Sequence of chain 1.B:
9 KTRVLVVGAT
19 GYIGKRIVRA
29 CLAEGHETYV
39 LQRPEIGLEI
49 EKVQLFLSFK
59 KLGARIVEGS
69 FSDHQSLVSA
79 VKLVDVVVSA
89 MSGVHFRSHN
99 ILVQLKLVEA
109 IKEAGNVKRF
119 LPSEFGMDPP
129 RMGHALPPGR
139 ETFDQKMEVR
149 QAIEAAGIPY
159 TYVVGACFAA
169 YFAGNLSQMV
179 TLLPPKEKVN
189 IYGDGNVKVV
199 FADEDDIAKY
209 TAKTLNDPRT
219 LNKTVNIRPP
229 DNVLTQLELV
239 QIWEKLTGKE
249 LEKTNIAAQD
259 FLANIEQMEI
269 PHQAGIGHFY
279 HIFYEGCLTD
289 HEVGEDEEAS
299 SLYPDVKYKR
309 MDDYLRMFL

Sequence of chain 1.A:
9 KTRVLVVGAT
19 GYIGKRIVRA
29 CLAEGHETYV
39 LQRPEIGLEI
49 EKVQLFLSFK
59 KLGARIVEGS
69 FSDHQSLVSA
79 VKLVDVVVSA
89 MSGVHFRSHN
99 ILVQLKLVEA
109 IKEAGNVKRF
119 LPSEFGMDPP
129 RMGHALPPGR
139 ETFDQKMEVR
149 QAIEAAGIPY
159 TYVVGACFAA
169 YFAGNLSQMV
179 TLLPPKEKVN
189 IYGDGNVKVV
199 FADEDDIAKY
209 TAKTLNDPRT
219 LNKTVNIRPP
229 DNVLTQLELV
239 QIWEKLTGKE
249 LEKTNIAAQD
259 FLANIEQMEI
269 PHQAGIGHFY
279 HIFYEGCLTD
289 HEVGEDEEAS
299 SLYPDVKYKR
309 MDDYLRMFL

Binding-site contacts:
Ligand atom C24 contacts residue MET177 of chain 1.A at 3.2 Å (hydrophobic).
Ligand atom O03 contacts residue NDP1 of chain 1.F at 3.5 Å (h-bond).
Ligand atom O04 contacts residue MET177 of chain 1.A at 2.8 Å (h-bond).
Ligand atom C09 contacts residue PHE170 of chain 1.A at 3.7 Å (hydrophobic).
Ligand atom C19 contacts residue MET125 of chain 1.A at 3.7 Å (hydrophobic).
Ligand atom C26 contacts residue LEU180 of chain 1.A at 3.1 Å (hydrophobic).
Ligand atom C17 contacts residue NDP1 of chain 1.F at 3.9 Å.
Ligand atom O03 contacts residue GLY124 of chain 1.A at 3.5 Å.
Ligand atom C14 contacts residue MET177 of chain 1.A at 3.3 Å (hydrophobic).
Ligand atom C26 contacts residue TYR169 of chain 1.A at 3.7 Å (hydrophobic).
Ligand atom C26 contacts residue ASN173 of chain 1.A at 3.5 Å.
Ligand atom O06 contacts residue MET177 of chain 1.A at 2.2 Å (h-bond).
Ligand atom O02 contacts residue NDP1 of chain 1.F at 3.7 Å.
Ligand atom C25 contacts residue ILE280 of chain 1.A at 3.6 Å (hydrophobic).
Ligand atom O01 contacts residue VAL92 of chain 1.A at 3.3 Å.
Ligand atom C18 contacts residue MET177 of chain 1.A at 3.7 Å (hydrophobic).
Ligand atom C23 contacts residue NDP1 of chain 1.F at 3.6 Å.
Ligand atom C13 contacts residue NDP1 of chain 1.F at 3.5 Å.
Ligand atom C09 contacts residue NDP1 of chain 1.F at 3.7 Å.
Ligand atom O05 contacts residue LYS144 of chain 1.A at 3.7 Å.
Ligand atom C16 contacts residue MET177 of chain 1.A at 3.2 Å (hydrophobic).
Ligand atom C10 contacts residue MET177 of chain 1.A at 3.7 Å (hydrophobic).
Ligand atom O03 contacts residue MET125 of chain 1.A at 3.2 Å (h-bond).
Ligand atom C12 contacts residue VAL92 of chain 1.A at 3.5 Å (hydrophobic).
Ligand atom C15 contacts residue NDP1 of chain 1.F at 3.4 Å.
Ligand atom C10 contacts residue PHE170 of chain 1.A at 3.9 Å (hydrophobic).
Ligand atom C07 contacts residue VAL92 of chain 1.A at 3.5 Å (hydrophobic).
Ligand atom O01 contacts residue HIS276 of chain 1.A at 3.8 Å.
Ligand atom C26 contacts residue THR179 of chain 1.A at 3.5 Å.
Ligand atom O05 contacts residue GLY124 of chain 1.A at 3.4 Å.
Ligand atom C20 contacts residue MET177 of chain 1.A at 3.5 Å (hydrophobic).
Ligand atom C11 contacts residue HIS276 of chain 1.A at 3.5 Å.
Ligand atom C17 contacts residue VAL92 of chain 1.A at 3.8 Å (hydrophobic).
Ligand atom C21 contacts residue NDP1 of chain 1.F at 3.4 Å.
Ligand atom O01 contacts residue GLY273 of chain 1.A at 3.6 Å.
Ligand atom O05 contacts residue MET125 of chain 1.A at 3.4 Å (h-bond).
Ligand atom C08 contacts residue VAL92 of chain 1.A at 3.6 Å (hydrophobic).
Ligand atom C25 contacts residue NDP1 of chain 1.F at 3.4 Å.
Ligand atom C19 contacts residue NDP1 of chain 1.F at 3.5 Å.
Ligand atom O02 contacts residue VAL92 of chain 1.A at 2.7 Å.

A small-molecule ligand and the protein it binds are described below.
Small molecule (SMILES): COc1cc(C[C@@H](CO)[C@H](CO)Cc2ccc(O)c(OC)c2)ccc1O